Binding-site contacts:
Ligand atom C6 contacts residue ASN67 of chain 1.B at 3.4 Å.
Ligand atom C2 contacts residue HIS119 of chain 1.B at 3.4 Å.
Ligand atom O2A contacts residue HIS119 of chain 1.B at 2.8 Å (h-bond).
Ligand atom N7 contacts residue GLN69 of chain 1.B at 3.8 Å.
Ligand atom C4' contacts residue VAL118 of chain 1.B at 4.0 Å (hydrophobic).
Ligand atom N9 contacts residue VAL118 of chain 1.B at 4.0 Å.
Ligand atom N1 contacts residue HIS119 of chain 1.B at 3.6 Å.
Ligand atom C6 contacts residue HIS119 of chain 1.B at 4.1 Å.
Ligand atom C6 contacts residue ASN71 of chain 1.B at 4.1 Å.
Ligand atom C5 contacts residue ASN71 of chain 1.B at 4.1 Å.
Ligand atom N7 contacts residue GLU111 of chain 1.B at 3.5 Å (salt-bridge).
Ligand atom N contacts residue HIS119 of chain 1.B at 4.2 Å.
Ligand atom O4' contacts residue VAL118 of chain 1.B at 3.4 Å (h-bond).
Ligand atom C8 contacts residue VAL118 of chain 1.B at 3.5 Å (hydrophobic).
Ligand atom PA contacts residue HIS119 of chain 1.B at 3.7 Å.
Ligand atom C5' contacts residue VAL118 of chain 1.B at 4.1 Å (hydrophobic).
Ligand atom O4' contacts residue HIS119 of chain 1.B at 3.6 Å.
Ligand atom N6 contacts residue GLN69 of chain 1.B at 3.3 Å (h-bond).
Ligand atom O5' contacts residue HIS119 of chain 1.B at 3.8 Å.
Ligand atom N9 contacts residue HIS119 of chain 1.B at 3.9 Å.
Ligand atom C5 contacts residue ALA109 of chain 1.B at 3.5 Å (hydrophobic).
Ligand atom N6 contacts residue CYS65 of chain 1.B at 3.1 Å (h-bond).
Ligand atom N6 contacts residue ASN71 of chain 1.B at 3.0 Å (h-bond).
Ligand atom C8 contacts residue GLU111 of chain 1.B at 3.3 Å.
Ligand atom O1A contacts residue LYS7 of chain 1.B at 2.9 Å (salt-bridge).
Ligand atom C5 contacts residue GLN69 of chain 1.B at 3.6 Å.
Ligand atom N7 contacts residue ALA109 of chain 1.B at 3.5 Å.
Ligand atom N6 contacts residue ALA109 of chain 1.B at 3.6 Å.
Ligand atom C6 contacts residue ALA109 of chain 1.B at 3.7 Å (hydrophobic).
Ligand atom C1' contacts residue VAL118 of chain 1.B at 4.0 Å (hydrophobic).
Ligand atom C6 contacts residue GLN69 of chain 1.B at 3.5 Å.
Ligand atom C2 contacts residue ASN67 of chain 1.B at 3.6 Å.
Ligand atom N7 contacts residue ASN71 of chain 1.B at 3.1 Å (h-bond).
Ligand atom C5' contacts residue LYS7 of chain 1.B at 3.8 Å.
Ligand atom C4 contacts residue HIS119 of chain 1.B at 3.8 Å.
Ligand atom N1 contacts residue ASN67 of chain 1.B at 3.0 Å (h-bond).
Ligand atom CD contacts residue HIS119 of chain 1.B at 3.4 Å.
Ligand atom N6 contacts residue ASN67 of chain 1.B at 3.5 Å (h-bond).
Ligand atom N3 contacts residue HIS119 of chain 1.B at 3.5 Å.
Ligand atom C8 contacts residue ASN71 of chain 1.B at 4.0 Å.

Sequence of chain 1.B:
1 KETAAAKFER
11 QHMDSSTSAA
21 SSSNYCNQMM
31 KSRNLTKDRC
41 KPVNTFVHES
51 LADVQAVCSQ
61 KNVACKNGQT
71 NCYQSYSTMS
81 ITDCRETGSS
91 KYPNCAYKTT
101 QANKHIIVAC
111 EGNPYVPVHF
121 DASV

The small molecule below binds the protein below.
Small molecule (SMILES): Nc1ncnc2c1ncn2[C@@H]1O[C@H](COP(=O)(O)N2CC[C@H](C(=O)O)C2)[C@@H](O)[C@H]1O